Sequence of chain 1.E:
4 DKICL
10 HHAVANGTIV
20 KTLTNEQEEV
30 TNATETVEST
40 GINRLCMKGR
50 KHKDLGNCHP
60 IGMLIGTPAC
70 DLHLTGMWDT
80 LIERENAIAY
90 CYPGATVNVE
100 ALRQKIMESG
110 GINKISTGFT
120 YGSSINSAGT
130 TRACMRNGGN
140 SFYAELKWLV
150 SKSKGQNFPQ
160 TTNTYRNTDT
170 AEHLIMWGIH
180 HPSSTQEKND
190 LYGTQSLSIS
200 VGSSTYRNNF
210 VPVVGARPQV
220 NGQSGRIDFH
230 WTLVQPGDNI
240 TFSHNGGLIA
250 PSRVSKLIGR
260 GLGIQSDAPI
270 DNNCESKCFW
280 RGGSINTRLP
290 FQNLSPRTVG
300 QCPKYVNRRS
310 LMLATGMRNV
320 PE

The protein below binds the small molecule below.
Small molecule (SMILES): CC(=O)N[C@H]1[C@H]([C@H](O)[C@H](O)CO)O[C@@](O[C@H]2[C@@H](O)[C@@H](CO)OC(=O)[C@@H]2O)(C(=O)O)C[C@@H]1O

Binding-site contacts:
Ligand atom O9 contacts residue GLY224 of chain 1.E at 4.0 Å.
Ligand atom C1 contacts residue ARG131 of chain 1.E at 3.8 Å.
Ligand atom C1 contacts residue THR130 of chain 1.E at 3.9 Å.
Ligand atom O1B contacts residue ARG131 of chain 1.E at 3.1 Å (salt-bridge).
Ligand atom O8 contacts residue TRP147 of chain 1.E at 3.3 Å.
Ligand atom C5 contacts residue THR129 of chain 1.E at 4.1 Å.
Ligand atom O9 contacts residue GLN222 of chain 1.E at 3.8 Å.
Ligand atom O1B contacts residue THR130 of chain 1.E at 3.9 Å.
Ligand atom O7 contacts residue GLU186 of chain 1.E at 3.3 Å (salt-bridge).
Ligand atom C9 contacts residue TYR91 of chain 1.E at 3.6 Å (hydrophobic).
Ligand atom C9 contacts residue HIS179 of chain 1.E at 3.7 Å.
Ligand atom O8 contacts residue GLN222 of chain 1.E at 3.3 Å (h-bond).
Ligand atom C7 contacts residue GLU186 of chain 1.E at 4.1 Å.
Ligand atom C2 contacts residue GLN222 of chain 1.E at 3.5 Å.
Ligand atom C8 contacts residue TRP147 of chain 1.E at 4.2 Å (hydrophobic).
Ligand atom O8 contacts residue TYR91 of chain 1.E at 2.6 Å (h-bond).
Ligand atom C10 contacts residue THR129 of chain 1.E at 4.1 Å.
Ligand atom O9 contacts residue GLU186 of chain 1.E at 3.5 Å (salt-bridge).
Ligand atom O3 contacts residue GLN222 of chain 1.E at 3.5 Å (h-bond).
Ligand atom C8 contacts residue TYR91 of chain 1.E at 3.6 Å (hydrophobic).
Ligand atom C6 contacts residue GLN222 of chain 1.E at 4.3 Å.
Ligand atom O6 contacts residue GLN222 of chain 1.E at 3.5 Å (h-bond).
Ligand atom N5 contacts residue THR129 of chain 1.E at 3.3 Å (h-bond).
Ligand atom O1A contacts residue GLN222 of chain 1.E at 2.1 Å (h-bond).
Ligand atom O1A contacts residue THR130 of chain 1.E at 3.0 Å (h-bond).
Ligand atom O1B contacts residue GLN222 of chain 1.E at 3.9 Å.
Ligand atom C6 contacts residue GLU186 of chain 1.E at 3.7 Å.
Ligand atom O10 contacts residue LEU190 of chain 1.E at 3.2 Å.
Ligand atom O1A contacts residue ARG131 of chain 1.E at 3.8 Å.
Ligand atom C10 contacts residue LEU190 of chain 1.E at 4.2 Å (hydrophobic).
Ligand atom C8 contacts residue GLN222 of chain 1.E at 3.6 Å.
Ligand atom C4 contacts residue THR129 of chain 1.E at 3.8 Å.
Ligand atom O4 contacts residue THR129 of chain 1.E at 4.1 Å.
Ligand atom C1 contacts residue GLN222 of chain 1.E at 3.0 Å.
Ligand atom O9 contacts residue HIS179 of chain 1.E at 3.2 Å (h-bond).
Ligand atom C9 contacts residue LEU190 of chain 1.E at 4.2 Å (hydrophobic).
Ligand atom C9 contacts residue GLU186 of chain 1.E at 3.1 Å.
Ligand atom C8 contacts residue GLU186 of chain 1.E at 3.6 Å.
Ligand atom O9 contacts residue TYR91 of chain 1.E at 2.8 Å (h-bond).
Ligand atom O4 contacts residue GLN222 of chain 1.E at 3.4 Å (h-bond).